The small molecule below binds the protein below.
Small molecule (SMILES): CC(=O)N[C@H]1[C@H](O[C@H]2[C@H](O)[C@@H](NC(C)=O)CO[C@@H]2CO)O[C@H](CO)[C@@H](O)[C@@H]1O

Sequence of chain 1.A:
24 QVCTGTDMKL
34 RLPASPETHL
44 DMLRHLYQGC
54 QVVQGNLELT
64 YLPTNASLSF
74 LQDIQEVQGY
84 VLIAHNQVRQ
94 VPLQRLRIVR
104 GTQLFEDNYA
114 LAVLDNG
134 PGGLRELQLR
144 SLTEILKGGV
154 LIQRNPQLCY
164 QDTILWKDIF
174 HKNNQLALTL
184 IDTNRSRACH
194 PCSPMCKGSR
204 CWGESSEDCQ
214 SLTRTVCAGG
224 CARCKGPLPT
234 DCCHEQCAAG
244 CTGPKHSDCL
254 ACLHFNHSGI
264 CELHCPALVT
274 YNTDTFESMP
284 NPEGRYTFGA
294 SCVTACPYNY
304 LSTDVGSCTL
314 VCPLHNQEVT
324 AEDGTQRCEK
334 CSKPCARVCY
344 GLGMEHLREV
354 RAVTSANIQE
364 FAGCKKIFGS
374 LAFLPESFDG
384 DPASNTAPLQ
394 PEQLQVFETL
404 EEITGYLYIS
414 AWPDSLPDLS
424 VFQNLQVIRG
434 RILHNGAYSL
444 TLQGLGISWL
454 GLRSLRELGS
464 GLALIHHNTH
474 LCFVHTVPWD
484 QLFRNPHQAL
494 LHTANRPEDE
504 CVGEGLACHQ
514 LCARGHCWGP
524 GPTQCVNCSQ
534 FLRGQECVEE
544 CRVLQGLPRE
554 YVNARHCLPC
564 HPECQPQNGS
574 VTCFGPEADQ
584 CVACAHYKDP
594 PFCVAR

Binding-site contacts:
Ligand atom O7 contacts residue CYS252 of chain 1.A at 4.3 Å.
Ligand atom C7 contacts residue ASN259 of chain 1.A at 3.6 Å.
Ligand atom C8 contacts residue LEU253 of chain 1.A at 3.4 Å (hydrophobic).
Ligand atom C2 contacts residue ASN259 of chain 1.A at 2.5 Å.
Ligand atom C8 contacts residue ALA254 of chain 1.A at 3.8 Å (hydrophobic).
Ligand atom C6 contacts residue GLN54 of chain 1.A at 3.9 Å.
Ligand atom C5 contacts residue GLN54 of chain 1.A at 3.9 Å.
Ligand atom N2 contacts residue ASN259 of chain 1.A at 3.0 Å (h-bond).
Ligand atom C1 contacts residue ASN259 of chain 1.A at 1.4 Å.
Ligand atom O7 contacts residue GLY262 of chain 1.A at 4.2 Å.
Ligand atom O4 contacts residue GLN54 of chain 1.A at 4.0 Å.
Ligand atom C7 contacts residue CYS252 of chain 1.A at 4.2 Å (hydrophobic).
Ligand atom C1 contacts residue GLY262 of chain 1.A at 4.0 Å.
Ligand atom C5 contacts residue GLY262 of chain 1.A at 3.8 Å.
Ligand atom C6 contacts residue SER261 of chain 1.A at 4.1 Å.
Ligand atom C6 contacts residue GLY262 of chain 1.A at 4.2 Å.
Ligand atom C5 contacts residue ASN259 of chain 1.A at 3.7 Å.
Ligand atom O5 contacts residue ASN259 of chain 1.A at 2.4 Å (h-bond).
Ligand atom O6 contacts residue GLN54 of chain 1.A at 3.5 Å (h-bond).
Ligand atom C4 contacts residue ASN259 of chain 1.A at 4.2 Å.
Ligand atom O7 contacts residue ASN259 of chain 1.A at 3.9 Å.
Ligand atom C3 contacts residue ASN259 of chain 1.A at 3.8 Å.
Ligand atom C8 contacts residue CYS255 of chain 1.A at 4.0 Å (hydrophobic).
Ligand atom O5 contacts residue GLY262 of chain 1.A at 3.8 Å.
Ligand atom C8 contacts residue CYS252 of chain 1.A at 3.4 Å (hydrophobic).
Ligand atom C5 contacts residue SER261 of chain 1.A at 4.4 Å.
Ligand atom O5 contacts residue SER261 of chain 1.A at 4.4 Å.